The small molecule below binds the protein below.
Small molecule (SMILES): Nc1ncnc2c1ncn2[C@@H]1O[C@H](CO[P](=O)(O)O[P](=O)(O)CP(=O)(O)O)[C@@H](O)[C@H]1O

Binding-site contacts:
Ligand atom O2G contacts residue ASP318 of chain 1.F at 2.6 Å (salt-bridge).
Ligand atom C2 contacts residue LEU186 of chain 1.F at 3.6 Å (hydrophobic).
Ligand atom N3 contacts residue LYS198 of chain 1.F at 2.9 Å (salt-bridge).
Ligand atom O3G contacts residue ASN333 of chain 1.F at 2.8 Å (h-bond).
Ligand atom C2 contacts residue TYR185 of chain 1.F at 3.6 Å (hydrophobic).
Ligand atom N6 contacts residue LEU186 of chain 1.F at 3.8 Å.
Ligand atom C8 contacts residue LYS150 of chain 1.F at 3.6 Å.
Ligand atom O1B contacts residue LYS74 of chain 1.F at 3.7 Å.
Ligand atom C3' contacts residue THR241 of chain 1.F at 3.5 Å.
Ligand atom O2' contacts residue HIS239 of chain 1.F at 3.3 Å (h-bond).
Ligand atom O3G contacts residue GLU331 of chain 1.F at 2.2 Å (salt-bridge).
Ligand atom N6 contacts residue LYS184 of chain 1.F at 2.6 Å (salt-bridge).
Ligand atom N7 contacts residue LYS150 of chain 1.F at 3.5 Å (salt-bridge).
Ligand atom O1A contacts residue GLU331 of chain 1.F at 3.3 Å (salt-bridge).
Ligand atom O2G contacts residue ARG222 of chain 1.F at 3.3 Å (salt-bridge).
Ligand atom N6 contacts residue GLN183 of chain 1.F at 3.2 Å (h-bond).
Ligand atom O2G contacts residue GLU331 of chain 1.F at 3.5 Å (salt-bridge).
Ligand atom C8 contacts residue ILE148 of chain 1.F at 3.8 Å (hydrophobic).
Ligand atom O2G contacts residue ASN333 of chain 1.F at 3.5 Å (h-bond).
Ligand atom O3' contacts residue THR241 of chain 1.F at 2.2 Å (h-bond).
Ligand atom N1 contacts residue LEU186 of chain 1.F at 2.8 Å (h-bond).
Ligand atom C4' contacts residue ASN242 of chain 1.F at 3.8 Å.
Ligand atom C6 contacts residue LYS184 of chain 1.F at 3.7 Å.
Ligand atom O2' contacts residue THR241 of chain 1.F at 3.7 Å.
Ligand atom N3 contacts residue TYR185 of chain 1.F at 3.6 Å.
Ligand atom C2 contacts residue LYS198 of chain 1.F at 3.3 Å.
Ligand atom O2' contacts residue LYS198 of chain 1.F at 3.6 Å.
Ligand atom O2A contacts residue LYS150 of chain 1.F at 3.2 Å.
Ligand atom C6 contacts residue LEU186 of chain 1.F at 3.7 Å (hydrophobic).
Ligand atom PG contacts residue GLU331 of chain 1.F at 3.3 Å.
Ligand atom O3G contacts residue MG1 of chain 1.V at 2.3 Å.
Ligand atom O1B contacts residue MG1 of chain 1.V at 2.4 Å.
Ligand atom N6 contacts residue TYR185 of chain 1.F at 3.6 Å.
Ligand atom O1B contacts residue GLU331 of chain 1.F at 2.8 Å (salt-bridge).
Ligand atom O2A contacts residue LYS74 of chain 1.F at 3.6 Å.
Ligand atom PB contacts residue MG1 of chain 1.V at 3.7 Å.
Ligand atom O2G contacts residue ARG202 of chain 1.F at 3.2 Å (salt-bridge).
Ligand atom N7 contacts residue GLN183 of chain 1.F at 3.2 Å (h-bond).
Ligand atom N1 contacts residue TYR185 of chain 1.F at 3.6 Å.
Ligand atom C3B contacts residue ASN242 of chain 1.F at 3.5 Å.

Sequence of chain 1.F:
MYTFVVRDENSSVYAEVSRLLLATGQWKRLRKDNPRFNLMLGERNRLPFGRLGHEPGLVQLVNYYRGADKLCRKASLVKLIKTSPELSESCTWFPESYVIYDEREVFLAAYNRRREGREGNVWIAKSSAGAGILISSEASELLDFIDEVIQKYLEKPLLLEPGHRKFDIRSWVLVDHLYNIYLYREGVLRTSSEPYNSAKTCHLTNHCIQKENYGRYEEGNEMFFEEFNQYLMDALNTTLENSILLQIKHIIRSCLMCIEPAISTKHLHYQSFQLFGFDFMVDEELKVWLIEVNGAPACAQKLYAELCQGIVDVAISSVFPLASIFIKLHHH